Binding-site contacts:
Ligand atom O7 contacts residue TRP131 of chain 1.A at 4.3 Å.
Ligand atom O7 contacts residue GLU71 of chain 1.A at 4.3 Å.
Ligand atom O7 contacts residue LYS70 of chain 1.A at 2.6 Å (salt-bridge).
Ligand atom C1 contacts residue TRP131 of chain 1.A at 4.2 Å (hydrophobic).
Ligand atom O5 contacts residue ASN72 of chain 1.A at 2.4 Å (h-bond).
Ligand atom O5 contacts residue TRP131 of chain 1.A at 4.2 Å.
Ligand atom C7 contacts residue LYS70 of chain 1.A at 3.8 Å.
Ligand atom O5 contacts residue TYR277 of chain 2.A at 4.3 Å.
Ligand atom C3 contacts residue TRP131 of chain 1.A at 4.2 Å (hydrophobic).
Ligand atom C6 contacts residue ASN72 of chain 1.A at 4.3 Å.
Ligand atom O7 contacts residue ASN72 of chain 1.A at 3.6 Å.
Ligand atom C3 contacts residue ASN72 of chain 1.A at 3.8 Å.
Ligand atom O6 contacts residue SER272 of chain 2.A at 3.9 Å.
Ligand atom C4 contacts residue TRP131 of chain 1.A at 4.2 Å (hydrophobic).
Ligand atom C7 contacts residue ASN72 of chain 1.A at 3.7 Å.
Ligand atom C1 contacts residue ASN72 of chain 1.A at 1.4 Å.
Ligand atom N2 contacts residue ASN72 of chain 1.A at 2.9 Å (h-bond).
Ligand atom C2 contacts residue ASN72 of chain 1.A at 2.5 Å.
Ligand atom C5 contacts residue ASN72 of chain 1.A at 3.6 Å.
Ligand atom C4 contacts residue ASN72 of chain 1.A at 4.2 Å.
Ligand atom C5 contacts residue TRP131 of chain 1.A at 3.5 Å (hydrophobic).
Ligand atom C6 contacts residue TRP131 of chain 1.A at 3.3 Å (hydrophobic).
Ligand atom O4 contacts residue TRP131 of chain 1.A at 3.7 Å.

Sequence of chain 2.A:
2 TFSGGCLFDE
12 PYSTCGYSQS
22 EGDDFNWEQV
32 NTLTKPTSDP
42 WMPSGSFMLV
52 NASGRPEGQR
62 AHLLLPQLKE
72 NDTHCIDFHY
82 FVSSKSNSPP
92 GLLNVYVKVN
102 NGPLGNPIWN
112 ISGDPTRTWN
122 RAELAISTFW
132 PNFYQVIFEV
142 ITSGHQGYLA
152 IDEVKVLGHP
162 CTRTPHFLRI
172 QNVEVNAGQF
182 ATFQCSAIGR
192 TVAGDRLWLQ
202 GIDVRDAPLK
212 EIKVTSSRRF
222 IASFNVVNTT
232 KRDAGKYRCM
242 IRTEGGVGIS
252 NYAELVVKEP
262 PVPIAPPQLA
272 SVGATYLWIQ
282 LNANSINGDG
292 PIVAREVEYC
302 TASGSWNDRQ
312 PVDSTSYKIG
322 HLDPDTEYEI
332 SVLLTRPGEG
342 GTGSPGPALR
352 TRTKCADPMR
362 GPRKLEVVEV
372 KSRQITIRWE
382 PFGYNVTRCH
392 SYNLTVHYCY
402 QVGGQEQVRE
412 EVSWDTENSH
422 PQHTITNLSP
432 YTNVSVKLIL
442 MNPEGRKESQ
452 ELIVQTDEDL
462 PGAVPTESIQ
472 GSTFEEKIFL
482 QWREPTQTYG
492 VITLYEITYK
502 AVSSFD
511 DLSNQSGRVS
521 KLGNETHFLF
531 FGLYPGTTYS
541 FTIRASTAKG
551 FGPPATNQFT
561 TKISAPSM

The protein below binds the small molecule below.
Small molecule (SMILES): CC(=O)N[C@@H]1[C@@H](O)[C@H](O)[C@@H](CO)O[C@H]1O

Sequence of chain 1.A:
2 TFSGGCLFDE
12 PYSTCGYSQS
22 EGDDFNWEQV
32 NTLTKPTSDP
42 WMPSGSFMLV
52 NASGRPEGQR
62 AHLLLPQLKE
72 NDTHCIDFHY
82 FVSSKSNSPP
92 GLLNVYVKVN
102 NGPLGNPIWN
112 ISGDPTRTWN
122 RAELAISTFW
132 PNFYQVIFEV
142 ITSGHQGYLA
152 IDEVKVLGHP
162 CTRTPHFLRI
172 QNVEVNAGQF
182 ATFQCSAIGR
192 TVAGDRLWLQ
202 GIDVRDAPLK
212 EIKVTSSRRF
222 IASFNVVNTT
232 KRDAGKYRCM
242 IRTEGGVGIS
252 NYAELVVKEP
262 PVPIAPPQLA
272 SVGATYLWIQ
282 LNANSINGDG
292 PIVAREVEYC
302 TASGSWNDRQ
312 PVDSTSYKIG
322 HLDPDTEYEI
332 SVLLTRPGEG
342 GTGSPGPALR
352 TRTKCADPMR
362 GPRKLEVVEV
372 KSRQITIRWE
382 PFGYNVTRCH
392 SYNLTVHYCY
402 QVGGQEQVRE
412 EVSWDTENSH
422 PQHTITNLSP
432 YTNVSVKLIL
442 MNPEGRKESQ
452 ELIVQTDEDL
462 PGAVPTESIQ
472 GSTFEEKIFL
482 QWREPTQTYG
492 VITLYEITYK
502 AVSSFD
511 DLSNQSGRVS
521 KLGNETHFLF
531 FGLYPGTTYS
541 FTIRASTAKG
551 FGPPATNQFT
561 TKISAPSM